Sequence of chain 1.A:
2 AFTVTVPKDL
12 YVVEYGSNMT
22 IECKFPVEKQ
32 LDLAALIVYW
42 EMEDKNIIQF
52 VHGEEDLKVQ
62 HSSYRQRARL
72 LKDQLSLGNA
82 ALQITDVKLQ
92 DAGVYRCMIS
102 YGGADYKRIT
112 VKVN

A small-molecule ligand and the protein it binds are described below.
Small molecule (SMILES): CC(=O)N[C@@H](CC(=O)O)C(=O)N1CCC[C@H]1C(=O)N[C@@H](C)C(=O)N[C@@H](CC(C)C)C(=O)N[C@@H](CC1=c2ccccc2=NC1)C(=O)N[C@@H](CCC(N)=O)C(=O)N[C@@H](CS)C(=O)N[C@H](C(=O)N[C@@H](Cc1ccccc1)C(=O)N[C@@H](C)C(=O)N[C@@H](C)C(=O)N[C@@H](CCCN=C(N)N)C(=O)N[C@@H](CO)C(=O)N[C@@H](CS)C(=O)N[C@@H](Cc1ccc(O)cc1)C(=O)N[C@@H](CCC(=O)O)C(=O)N[C@H](C=O)CCC(=O)O)C(C)C

Binding-site contacts:
Ligand atom CD2 contacts residue ASN47 of chain 1.A at 3.3 Å.
Ligand atom N contacts residue WHL1 of chain 1.F at 3.4 Å.
Ligand atom N contacts residue ASN47 of chain 1.A at 3.5 Å (h-bond).
Ligand atom OG contacts residue VAL60 of chain 1.A at 3.2 Å.
Ligand atom O contacts residue ASN47 of chain 1.A at 2.8 Å (h-bond).
Ligand atom CE2 contacts residue MET99 of chain 1.A at 3.5 Å (hydrophobic).
Ligand atom NH2 contacts residue ASN47 of chain 1.A at 2.9 Å (h-bond).
Ligand atom N contacts residue TYR40 of chain 1.A at 3.4 Å (h-bond).
Ligand atom CB contacts residue WHL1 of chain 1.F at 2.5 Å.
Ligand atom O contacts residue NH21 of chain 1.E at 3.1 Å (h-bond).
Ligand atom CD contacts residue ASP45 of chain 1.A at 3.3 Å.
Ligand atom CE3 contacts residue MET99 of chain 1.A at 3.5 Å (hydrophobic).
Ligand atom CA contacts residue ASN47 of chain 1.A at 3.5 Å.
Ligand atom CZ contacts residue GLU42 of chain 1.A at 3.4 Å.
Ligand atom C contacts residue ASN47 of chain 1.A at 3.6 Å.
Ligand atom CB contacts residue TYR40 of chain 1.A at 3.3 Å (hydrophobic).
Ligand atom CG contacts residue TYR40 of chain 1.A at 3.1 Å (hydrophobic).
Ligand atom NE2 contacts residue GLN50 of chain 1.A at 2.8 Å (h-bond).
Ligand atom NE1 contacts residue ARG97 of chain 1.A at 3.6 Å (salt-bridge).
Ligand atom CD contacts residue HIS62 of chain 1.A at 3.4 Å.
Ligand atom CA contacts residue TYR40 of chain 1.A at 3.2 Å (hydrophobic).
Ligand atom CE2 contacts residue ASN47 of chain 1.A at 3.4 Å.
Ligand atom CZ contacts residue ASN47 of chain 1.A at 3.3 Å.
Ligand atom CH3 contacts residue ALA105 of chain 1.A at 3.5 Å (hydrophobic).
Ligand atom CA contacts residue WHL1 of chain 1.F at 3.4 Å.
Ligand atom CD2 contacts residue MET99 of chain 1.A at 3.5 Å (hydrophobic).
Ligand atom CZ contacts residue TRP41 of chain 1.A at 3.3 Å (hydrophobic).
Ligand atom NH1 contacts residue GLU42 of chain 1.A at 3.3 Å (salt-bridge).
Ligand atom NH2 contacts residue GLU42 of chain 1.A at 2.7 Å (salt-bridge).
Ligand atom CZ2 contacts residue MET99 of chain 1.A at 3.5 Å (hydrophobic).
Ligand atom NE contacts residue ASN47 of chain 1.A at 2.9 Å (h-bond).
Ligand atom CG contacts residue ASN47 of chain 1.A at 3.5 Å.
Ligand atom CZ3 contacts residue MET99 of chain 1.A at 3.4 Å (hydrophobic).
Ligand atom CA contacts residue WHL1 of chain 1.F at 3.3 Å.
Ligand atom CH2 contacts residue MET99 of chain 1.A at 3.5 Å (hydrophobic).
Ligand atom OG contacts residue LYS59 of chain 1.A at 3.4 Å (salt-bridge).
Ligand atom SG contacts residue WHL1 of chain 1.F at 1.8 Å.
Ligand atom OE2 contacts residue HIS62 of chain 1.A at 3.3 Å (h-bond).
Ligand atom CE2 contacts residue ILE49 of chain 1.A at 3.2 Å (hydrophobic).
Ligand atom CE3 contacts residue TYR40 of chain 1.A at 3.6 Å (hydrophobic).